Sequence of chain 1.B:
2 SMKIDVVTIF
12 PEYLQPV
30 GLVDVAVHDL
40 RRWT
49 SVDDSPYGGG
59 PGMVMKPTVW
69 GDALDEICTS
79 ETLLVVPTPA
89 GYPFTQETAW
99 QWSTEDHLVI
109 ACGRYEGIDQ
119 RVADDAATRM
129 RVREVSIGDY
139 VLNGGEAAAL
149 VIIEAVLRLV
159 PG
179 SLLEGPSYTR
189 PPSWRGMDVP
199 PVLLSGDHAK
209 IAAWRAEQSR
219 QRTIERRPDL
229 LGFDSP

Binding-site contacts:
Ligand atom C22 contacts residue GLY142 of chain 1.A at 3.7 Å.
Ligand atom C11 contacts residue GLY142 of chain 1.A at 3.6 Å.
Ligand atom C18 contacts residue GLU182 of chain 1.B at 3.7 Å.
Ligand atom C21 contacts residue GLY142 of chain 1.A at 3.8 Å.
Ligand atom C09 contacts residue GLY143 of chain 1.A at 3.5 Å.
Ligand atom C14 contacts residue TYR113 of chain 1.A at 3.3 Å (hydrophobic).
Ligand atom N01 contacts residue SER134 of chain 1.A at 3.0 Å (h-bond).
Ligand atom N13 contacts residue ASN141 of chain 1.A at 3.6 Å (h-bond).
Ligand atom C05 contacts residue PRO87 of chain 1.A at 3.7 Å (hydrophobic).
Ligand atom C20 contacts residue VAL139 of chain 1.A at 3.6 Å (hydrophobic).
Ligand atom C15 contacts residue TYR113 of chain 1.A at 3.6 Å (hydrophobic).
Ligand atom C17 contacts residue GLU114 of chain 1.A at 3.5 Å.
Ligand atom C08 contacts residue PRO85 of chain 1.A at 3.6 Å (hydrophobic).
Ligand atom C12 contacts residue PRO87 of chain 1.A at 3.5 Å (hydrophobic).
Ligand atom C08 contacts residue THR86 of chain 1.A at 3.5 Å.
Ligand atom C21 contacts residue TYR113 of chain 1.A at 3.2 Å (hydrophobic).
Ligand atom N04 contacts residue LEU140 of chain 1.A at 3.0 Å (h-bond).
Ligand atom N04 contacts residue TYR138 of chain 1.A at 3.7 Å.
Ligand atom C10 contacts residue GLY142 of chain 1.A at 3.6 Å.
Ligand atom C16 contacts residue GLU114 of chain 1.A at 3.7 Å.
Ligand atom C21 contacts residue ARG112 of chain 1.A at 3.6 Å.
Ligand atom N03 contacts residue LEU140 of chain 1.A at 3.5 Å (h-bond).
Ligand atom C21 contacts residue ASN141 of chain 1.A at 3.7 Å.
Ligand atom C14 contacts residue ASN141 of chain 1.A at 3.5 Å.
Ligand atom C10 contacts residue GLY143 of chain 1.A at 3.7 Å.
Ligand atom C22 contacts residue GLY111 of chain 1.A at 3.4 Å.
Ligand atom C02 contacts residue TYR138 of chain 1.A at 3.6 Å (hydrophobic).
Ligand atom C09 contacts residue PRO85 of chain 1.A at 3.3 Å (hydrophobic).
Ligand atom C06 contacts residue THR86 of chain 1.A at 3.6 Å.
Ligand atom C06 contacts residue PRO87 of chain 1.A at 3.5 Å (hydrophobic).
Ligand atom C22 contacts residue ARG112 of chain 1.A at 3.7 Å.
Ligand atom N01 contacts residue ILE135 of chain 1.A at 3.1 Å (h-bond).
Ligand atom C14 contacts residue LEU140 of chain 1.A at 3.3 Å (hydrophobic).
Ligand atom N13 contacts residue TYR113 of chain 1.A at 3.7 Å.
Ligand atom N03 contacts residue TYR138 of chain 1.A at 2.7 Å (h-bond).
Ligand atom N13 contacts residue GLY142 of chain 1.A at 3.8 Å.
Ligand atom C07 contacts residue PRO87 of chain 1.A at 3.4 Å (hydrophobic).
Ligand atom N01 contacts residue GLY136 of chain 1.A at 3.2 Å (h-bond).
Ligand atom C09 contacts residue GLY142 of chain 1.A at 3.6 Å.
Ligand atom C12 contacts residue LEU140 of chain 1.A at 3.7 Å (hydrophobic).

Sequence of chain 1.A:
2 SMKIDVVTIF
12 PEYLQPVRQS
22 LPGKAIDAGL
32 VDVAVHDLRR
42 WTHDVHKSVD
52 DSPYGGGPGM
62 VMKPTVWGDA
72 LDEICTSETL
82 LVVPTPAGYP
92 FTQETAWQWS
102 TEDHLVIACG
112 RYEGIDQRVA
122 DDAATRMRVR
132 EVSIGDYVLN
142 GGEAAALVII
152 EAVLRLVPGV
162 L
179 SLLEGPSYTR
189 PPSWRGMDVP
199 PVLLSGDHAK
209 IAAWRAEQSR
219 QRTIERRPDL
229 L

This protein binds this small molecule.
Small molecule (SMILES): Nc1cc(-c2ccc3ccn(Cc4ccccc4)c3c2)n[nH]1